Binding-site contacts:
Ligand atom C3 contacts residue GLU38 of chain 2.A at 3.6 Å.
Ligand atom C6 contacts residue TYR325 of chain 2.A at 3.6 Å (hydrophobic).
Ligand atom O6 contacts residue GLU196 of chain 2.A at 3.8 Å.
Ligand atom C8 contacts residue ARG211 of chain 2.A at 3.7 Å.
Ligand atom O6 contacts residue ARG211 of chain 2.A at 3.5 Å (salt-bridge).
Ligand atom O4 contacts residue ASP70 of chain 2.A at 3.1 Å.
Ligand atom O9 contacts residue ALA165 of chain 2.A at 3.6 Å.
Ligand atom C2 contacts residue ASP70 of chain 2.A at 3.7 Å.
Ligand atom C11 contacts residue TRP97 of chain 2.A at 4.0 Å (hydrophobic).
Ligand atom C1 contacts residue ARG211 of chain 2.A at 3.9 Å.
Ligand atom O9 contacts residue GLU195 of chain 2.A at 2.5 Å (salt-bridge).
Ligand atom C8 contacts residue GLU195 of chain 2.A at 3.4 Å.
Ligand atom O1B contacts residue TYR325 of chain 2.A at 3.0 Å (h-bond).
Ligand atom C1 contacts residue ARG290 of chain 2.A at 3.6 Å.
Ligand atom C4 contacts residue GLU38 of chain 2.A at 3.8 Å.
Ligand atom C9 contacts residue ALA165 of chain 2.A at 3.9 Å (hydrophobic).
Ligand atom C1 contacts residue TYR325 of chain 2.A at 3.1 Å (hydrophobic).
Ligand atom O1B contacts residue ARG290 of chain 2.A at 2.8 Å (salt-bridge).
Ligand atom O10 contacts residue ARG71 of chain 2.A at 3.1 Å (salt-bridge).
Ligand atom C6 contacts residue GLU196 of chain 2.A at 3.7 Å.
Ligand atom O9 contacts residue ARG143 of chain 2.A at 3.9 Å.
Ligand atom O6 contacts residue TYR325 of chain 2.A at 2.8 Å (h-bond).
Ligand atom O2 contacts residue ASP70 of chain 2.A at 2.8 Å (salt-bridge).
Ligand atom C2 contacts residue TYR325 of chain 2.A at 3.2 Å (hydrophobic).
Ligand atom O8 contacts residue GLU195 of chain 2.A at 2.6 Å (salt-bridge).
Ligand atom O10 contacts residue ASP70 of chain 2.A at 3.6 Å.
Ligand atom O4 contacts residue GLU38 of chain 2.A at 3.3 Å (salt-bridge).
Ligand atom O1B contacts residue ARG211 of chain 2.A at 2.9 Å (salt-bridge).
Ligand atom C4 contacts residue ASP70 of chain 2.A at 3.7 Å.
Ligand atom C3 contacts residue ARG37 of chain 2.A at 3.8 Å.
Ligand atom C3 contacts residue TYR325 of chain 2.A at 3.2 Å (hydrophobic).
Ligand atom O1A contacts residue TYR325 of chain 2.A at 3.8 Å.
Ligand atom C9 contacts residue ASN213 of chain 2.A at 3.8 Å.
Ligand atom O1A contacts residue ARG290 of chain 2.A at 3.2 Å (salt-bridge).
Ligand atom C9 contacts residue GLU195 of chain 2.A at 3.2 Å.
Ligand atom C3 contacts residue ASP70 of chain 2.A at 3.5 Å.
Ligand atom O8 contacts residue ARG211 of chain 2.A at 3.9 Å.
Ligand atom C5 contacts residue ASP70 of chain 2.A at 3.5 Å.
Ligand atom O1A contacts residue ARG37 of chain 2.A at 3.1 Å (salt-bridge).
Ligand atom C4 contacts residue TYR325 of chain 2.A at 3.6 Å (hydrophobic).

This protein binds this small molecule.
Small molecule (SMILES): CC(=O)N[C@H]1[C@H]([C@H](O)[C@H](O)CO)O[C@@](O)(C(=O)O)C[C@@H]1O

Sequence of chain 2.A:
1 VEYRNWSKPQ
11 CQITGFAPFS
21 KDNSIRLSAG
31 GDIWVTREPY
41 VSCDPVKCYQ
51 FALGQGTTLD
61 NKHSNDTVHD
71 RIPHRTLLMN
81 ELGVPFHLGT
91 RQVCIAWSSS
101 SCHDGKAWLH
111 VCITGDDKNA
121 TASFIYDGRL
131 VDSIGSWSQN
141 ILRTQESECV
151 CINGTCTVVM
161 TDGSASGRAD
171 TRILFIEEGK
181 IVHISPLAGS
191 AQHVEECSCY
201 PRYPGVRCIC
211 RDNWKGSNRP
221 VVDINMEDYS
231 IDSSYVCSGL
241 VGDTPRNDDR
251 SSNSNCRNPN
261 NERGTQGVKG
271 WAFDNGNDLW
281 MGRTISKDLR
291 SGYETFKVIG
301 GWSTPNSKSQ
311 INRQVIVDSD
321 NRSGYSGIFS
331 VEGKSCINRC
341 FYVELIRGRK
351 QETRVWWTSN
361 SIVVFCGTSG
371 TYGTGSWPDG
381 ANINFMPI